Sequence of chain 3.A:
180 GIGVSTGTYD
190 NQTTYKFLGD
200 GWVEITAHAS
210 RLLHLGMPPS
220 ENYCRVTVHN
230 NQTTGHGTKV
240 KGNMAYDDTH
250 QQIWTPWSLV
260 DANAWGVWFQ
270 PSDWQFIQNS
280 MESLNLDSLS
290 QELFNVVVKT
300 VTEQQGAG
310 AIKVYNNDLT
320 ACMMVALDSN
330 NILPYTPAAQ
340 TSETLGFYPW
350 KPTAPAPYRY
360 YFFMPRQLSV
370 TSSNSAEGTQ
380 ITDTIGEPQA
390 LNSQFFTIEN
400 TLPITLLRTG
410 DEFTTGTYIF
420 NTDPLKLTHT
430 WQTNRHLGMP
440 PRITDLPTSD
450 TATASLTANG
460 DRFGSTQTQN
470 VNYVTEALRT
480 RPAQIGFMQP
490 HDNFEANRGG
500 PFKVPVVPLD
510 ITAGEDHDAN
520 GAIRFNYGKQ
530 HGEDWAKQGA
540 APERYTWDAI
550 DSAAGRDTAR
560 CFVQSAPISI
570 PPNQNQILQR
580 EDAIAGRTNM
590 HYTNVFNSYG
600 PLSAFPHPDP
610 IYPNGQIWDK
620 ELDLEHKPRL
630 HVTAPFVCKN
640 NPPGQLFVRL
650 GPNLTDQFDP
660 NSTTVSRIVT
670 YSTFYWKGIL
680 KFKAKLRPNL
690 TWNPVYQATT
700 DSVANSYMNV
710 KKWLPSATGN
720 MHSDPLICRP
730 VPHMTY

Binding-site contacts:
Ligand atom O5' contacts residue TRP201 of chain 3.A at 3.6 Å.
Ligand atom O3' contacts residue LYS682 of chain 3.A at 3.1 Å (salt-bridge).
Ligand atom C4' contacts residue TRP201 of chain 3.A at 4.3 Å (hydrophobic).
Ligand atom O2 contacts residue LEU197 of chain 3.A at 4.0 Å.
Ligand atom C3' contacts residue TRP201 of chain 3.A at 4.1 Å (hydrophobic).
Ligand atom C2' contacts residue TRP201 of chain 3.A at 3.7 Å (hydrophobic).
Ligand atom C1' contacts residue TRP201 of chain 3.A at 4.5 Å (hydrophobic).
Ligand atom O2 contacts residue LYS682 of chain 3.A at 4.2 Å.
Ligand atom O2 contacts residue TRP201 of chain 3.A at 4.3 Å.
Ligand atom OP1 contacts residue PRO423 of chain 3.A at 3.6 Å.
Ligand atom N4 contacts residue ASP199 of chain 3.A at 4.0 Å.
Ligand atom N3 contacts residue TRP201 of chain 3.A at 3.6 Å.
Ligand atom C5 contacts residue TRP201 of chain 3.A at 3.4 Å (hydrophobic).
Ligand atom C4 contacts residue TRP201 of chain 3.A at 3.3 Å (hydrophobic).
Ligand atom C6 contacts residue TRP201 of chain 3.A at 3.5 Å (hydrophobic).
Ligand atom N1 contacts residue TRP201 of chain 3.A at 4.0 Å.
Ligand atom N4 contacts residue GLY198 of chain 3.A at 3.8 Å.
Ligand atom C5' contacts residue TRP201 of chain 3.A at 3.5 Å (hydrophobic).
Ligand atom C1' contacts residue LYS682 of chain 3.A at 4.5 Å.
Ligand atom C2 contacts residue TRP201 of chain 3.A at 3.9 Å (hydrophobic).
Ligand atom O4' contacts residue TRP201 of chain 3.A at 4.5 Å.
Ligand atom N4 contacts residue TRP201 of chain 3.A at 3.8 Å.
Ligand atom C2' contacts residue LYS682 of chain 3.A at 3.6 Å.
Ligand atom C3' contacts residue LYS682 of chain 3.A at 3.8 Å.

The small molecule below binds the protein below.
Small molecule (SMILES): Nc1ccn([C@H]2C[C@H](O)[C@@H](COP(=O)(O)O)O2)c(=O)n1